Sequence of chain 1.E:
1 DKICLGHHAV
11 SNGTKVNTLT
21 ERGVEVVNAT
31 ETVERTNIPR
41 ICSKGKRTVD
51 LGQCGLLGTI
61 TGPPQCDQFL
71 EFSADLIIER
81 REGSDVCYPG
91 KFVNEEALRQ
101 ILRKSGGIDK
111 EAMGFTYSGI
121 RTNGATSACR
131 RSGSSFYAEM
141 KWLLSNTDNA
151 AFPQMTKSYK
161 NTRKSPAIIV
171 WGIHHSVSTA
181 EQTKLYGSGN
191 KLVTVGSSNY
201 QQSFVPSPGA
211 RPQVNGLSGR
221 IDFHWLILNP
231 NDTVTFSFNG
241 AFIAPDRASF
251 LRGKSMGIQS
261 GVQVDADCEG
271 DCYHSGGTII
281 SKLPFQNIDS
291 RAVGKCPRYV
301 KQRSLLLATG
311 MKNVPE

This protein binds this small molecule.
Small molecule (SMILES): CC(=O)N[C@@H]1[C@@H](O)[C@H](O)[C@@H](CO)O[C@H]1O

Binding-site contacts:
Ligand atom O7 contacts residue ASN79 of chain 1.B at 3.9 Å.
Ligand atom C4 contacts residue ASN82 of chain 1.B at 4.3 Å.
Ligand atom C2 contacts residue ASN82 of chain 1.B at 2.6 Å.
Ligand atom O5 contacts residue ASN82 of chain 1.B at 2.4 Å (h-bond).
Ligand atom C7 contacts residue ASN79 of chain 1.B at 4.0 Å.
Ligand atom N2 contacts residue GLU72 of chain 1.B at 4.4 Å.
Ligand atom C3 contacts residue GLU72 of chain 1.B at 4.2 Å.
Ligand atom O7 contacts residue ASN82 of chain 1.B at 4.1 Å.
Ligand atom O3 contacts residue GLU72 of chain 1.B at 3.0 Å (salt-bridge).
Ligand atom C8 contacts residue GLU72 of chain 1.B at 4.0 Å.
Ligand atom C1 contacts residue ASN82 of chain 1.B at 1.5 Å.
Ligand atom O7 contacts residue LYS104 of chain 1.E at 4.4 Å.
Ligand atom C7 contacts residue ASN82 of chain 1.B at 3.7 Å.
Ligand atom C8 contacts residue ASN79 of chain 1.B at 3.5 Å.
Ligand atom C3 contacts residue ASN82 of chain 1.B at 3.9 Å.
Ligand atom C8 contacts residue LYS75 of chain 1.B at 3.4 Å.
Ligand atom C5 contacts residue ASN82 of chain 1.B at 3.7 Å.
Ligand atom N2 contacts residue ASN82 of chain 1.B at 3.0 Å (h-bond).

Sequence of chain 1.B:
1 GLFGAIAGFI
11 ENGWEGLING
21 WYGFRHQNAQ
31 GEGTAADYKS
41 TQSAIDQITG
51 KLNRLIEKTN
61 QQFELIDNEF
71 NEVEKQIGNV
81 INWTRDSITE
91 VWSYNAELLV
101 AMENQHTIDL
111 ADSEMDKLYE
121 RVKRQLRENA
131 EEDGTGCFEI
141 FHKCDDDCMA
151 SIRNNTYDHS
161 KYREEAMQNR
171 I